Sequence of chain 1.C:
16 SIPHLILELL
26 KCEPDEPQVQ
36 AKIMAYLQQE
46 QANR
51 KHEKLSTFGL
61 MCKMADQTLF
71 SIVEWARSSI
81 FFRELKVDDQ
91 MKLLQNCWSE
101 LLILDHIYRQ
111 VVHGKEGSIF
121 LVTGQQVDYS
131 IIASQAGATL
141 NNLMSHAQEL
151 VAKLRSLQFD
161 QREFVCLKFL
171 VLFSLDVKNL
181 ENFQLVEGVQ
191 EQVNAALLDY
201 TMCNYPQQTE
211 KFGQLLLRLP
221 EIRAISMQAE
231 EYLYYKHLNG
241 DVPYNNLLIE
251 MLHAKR

A protein and the small-molecule ligand that binds it are described below.
Small molecule (SMILES): CCC/C=C(\CCC)C1=C(c2ccccc2)[C@]2(Nc3ccccc3)CCC[C@@H]2C1

Binding-site contacts:
Ligand atom C1 contacts residue SER99 of chain 1.C at 3.8 Å.
Ligand atom C27 contacts residue HIS106 of chain 1.C at 4.0 Å.
Ligand atom C26 contacts residue HIS106 of chain 1.C at 3.8 Å.
Ligand atom C13 contacts residue CYS62 of chain 1.C at 3.9 Å (hydrophobic).
Ligand atom C26 contacts residue GLN148 of chain 1.C at 4.0 Å.
Ligand atom C15 contacts residue LEU140 of chain 1.C at 4.0 Å (hydrophobic).
Ligand atom C25 contacts residue MET144 of chain 1.C at 4.1 Å (hydrophobic).
Ligand atom C28 contacts residue HIS106 of chain 1.C at 3.8 Å.
Ligand atom C25 contacts residue ALA147 of chain 1.C at 4.0 Å (hydrophobic).
Ligand atom C28 contacts residue ILE119 of chain 1.C at 4.0 Å (hydrophobic).
Ligand atom C11 contacts residue MET61 of chain 1.C at 3.9 Å (hydrophobic).
Ligand atom C1 contacts residue ALA229 of chain 1.C at 3.9 Å (hydrophobic).
Ligand atom C19 contacts residue ALA65 of chain 1.C at 3.9 Å (hydrophobic).
Ligand atom C16 contacts residue MET61 of chain 1.C at 3.7 Å (hydrophobic).
Ligand atom C20 contacts residue HIS106 of chain 1.C at 3.8 Å.
Ligand atom C12 contacts residue MET61 of chain 1.C at 3.8 Å (hydrophobic).
Ligand atom C3 contacts residue ILE103 of chain 1.C at 3.9 Å (hydrophobic).
Ligand atom C2 contacts residue LEU233 of chain 1.C at 3.7 Å (hydrophobic).
Ligand atom C25 contacts residue HIS106 of chain 1.C at 3.5 Å.
Ligand atom C24 contacts residue HIS106 of chain 1.C at 3.6 Å.
Ligand atom C19 contacts residue MET61 of chain 1.C at 4.1 Å (hydrophobic).
Ligand atom C1 contacts residue LEU233 of chain 1.C at 3.8 Å (hydrophobic).
Ligand atom C1 contacts residue GLU230 of chain 1.C at 3.8 Å.
Ligand atom C26 contacts residue MET144 of chain 1.C at 3.7 Å (hydrophobic).
Ligand atom C3 contacts residue ALA229 of chain 1.C at 3.9 Å (hydrophobic).
Ligand atom C8 contacts residue LEU143 of chain 1.C at 3.8 Å (hydrophobic).
Ligand atom N1 contacts residue MET61 of chain 1.C at 3.7 Å.
Ligand atom C1 contacts residue TRP98 of chain 1.C at 3.8 Å (hydrophobic).
Ligand atom C14 contacts residue PHE58 of chain 1.C at 3.9 Å (hydrophobic).
Ligand atom C4 contacts residue ILE103 of chain 1.C at 3.9 Å (hydrophobic).
Ligand atom C18 contacts residue MET61 of chain 1.C at 3.6 Å (hydrophobic).
Ligand atom C23 contacts residue HIS106 of chain 1.C at 3.6 Å.
Ligand atom C27 contacts residue MET144 of chain 1.C at 3.9 Å (hydrophobic).
Ligand atom C14 contacts residue MET61 of chain 1.C at 3.5 Å (hydrophobic).
Ligand atom C13 contacts residue LEU233 of chain 1.C at 3.9 Å (hydrophobic).
Ligand atom C6 contacts residue ALA229 of chain 1.C at 4.1 Å (hydrophobic).
Ligand atom C13 contacts residue MET61 of chain 1.C at 3.6 Å (hydrophobic).
Ligand atom C15 contacts residue MET61 of chain 1.C at 3.5 Å (hydrophobic).
Ligand atom C21 contacts residue HIS106 of chain 1.C at 3.6 Å.
Ligand atom C27 contacts residue ILE119 of chain 1.C at 3.9 Å (hydrophobic).